Sequence of chain 3.E:
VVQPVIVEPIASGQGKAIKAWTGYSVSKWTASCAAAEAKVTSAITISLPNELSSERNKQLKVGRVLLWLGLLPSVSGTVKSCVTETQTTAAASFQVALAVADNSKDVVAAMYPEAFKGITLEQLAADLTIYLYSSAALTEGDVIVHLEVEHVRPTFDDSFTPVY

Sequence of chain 3.D:
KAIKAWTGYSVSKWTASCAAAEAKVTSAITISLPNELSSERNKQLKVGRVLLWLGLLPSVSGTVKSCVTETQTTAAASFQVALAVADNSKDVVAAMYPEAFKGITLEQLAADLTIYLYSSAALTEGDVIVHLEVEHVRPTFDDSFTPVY

Binding-site contacts:
Ligand atom C6 contacts residue THR48 of chain 3.D at 4.2 Å.
Ligand atom N6 contacts residue TRP47 of chain 3.D at 3.8 Å.
Ligand atom C4 contacts residue TRP47 of chain 3.D at 3.9 Å (hydrophobic).
Ligand atom N1 contacts residue TRP47 of chain 3.D at 4.3 Å.
Ligand atom C1' contacts residue TRP47 of chain 3.D at 4.3 Å (hydrophobic).
Ligand atom C5 contacts residue TRP47 of chain 3.D at 3.8 Å (hydrophobic).
Ligand atom N3 contacts residue TRP47 of chain 3.D at 4.1 Å.
Ligand atom N6 contacts residue THR48 of chain 3.D at 3.3 Å (h-bond).
Ligand atom N7 contacts residue TRP47 of chain 3.D at 3.7 Å.
Ligand atom C8 contacts residue TRP47 of chain 3.D at 3.8 Å (hydrophobic).
Ligand atom N6 contacts residue TYR50 of chain 3.D at 4.2 Å.
Ligand atom C2 contacts residue TRP47 of chain 3.D at 4.2 Å (hydrophobic).
Ligand atom C5' contacts residue VAL178 of chain 3.E at 4.5 Å (hydrophobic).
Ligand atom OP2 contacts residue GLY49 of chain 3.E at 4.2 Å.
Ligand atom O4' contacts residue LYS143 of chain 3.D at 4.1 Å.
Ligand atom N1 contacts residue THR48 of chain 3.D at 4.0 Å.
Ligand atom N9 contacts residue TRP47 of chain 3.D at 3.9 Å.
Ligand atom OP2 contacts residue VAL178 of chain 3.E at 4.5 Å.
Ligand atom O4' contacts residue TRP47 of chain 3.D at 4.1 Å.
Ligand atom C6 contacts residue TRP47 of chain 3.D at 3.9 Å (hydrophobic).

The small molecule below binds the protein below.
Small molecule (SMILES): Nc1ncnc2c1ncn2[C@@H]1O[C@H](COO[C@@H]2C[C@@H](CO[P](=O)(O)O[C@H]3[C@@H](O)[C@H](n4cnc5c(N)ncnc54)O[C@@H]3COP(=O)=O)O[C@H]2n2ccc(=O)[nH]c2=O)[C@@H](OOP(O)OC[C@H]2O[C@@H](n3ccc(=O)[nH]c3=O)[C@H](O)[C@@H]2O)[C@H]1O.Op1oo1